A small-molecule ligand and the protein it binds are described below.
Small molecule (SMILES): CC(=O)OC[C@@]1(C)C=Cc2c(c(C)cc3c2[nH]c2cc(O)ccc23)O1

Binding-site contacts:
Ligand atom C18 contacts residue HIS410 of chain 1.A at 4.1 Å.
Ligand atom C10 contacts residue ARG373 of chain 1.A at 3.6 Å.
Ligand atom C01 contacts residue ARG248 of chain 1.A at 4.2 Å.
Ligand atom C05 contacts residue ARG248 of chain 1.A at 3.9 Å.
Ligand atom N24 contacts residue ARG373 of chain 1.A at 3.6 Å.
Ligand atom C07 contacts residue PRO372 of chain 1.A at 3.8 Å (hydrophobic).
Ligand atom C16 contacts residue HIS410 of chain 1.A at 4.5 Å.
Ligand atom C08 contacts residue ARG248 of chain 1.A at 3.7 Å.
Ligand atom C16 contacts residue ARG373 of chain 1.A at 3.4 Å.
Ligand atom C22 contacts residue ARG373 of chain 1.A at 4.5 Å.
Ligand atom O03 contacts residue ARG248 of chain 1.A at 3.5 Å.
Ligand atom C08 contacts residue ARG373 of chain 1.A at 4.4 Å.
Ligand atom C25 contacts residue ARG373 of chain 1.A at 3.6 Å.
Ligand atom C13 contacts residue ARG373 of chain 1.A at 3.4 Å.
Ligand atom C18 contacts residue PRO411 of chain 1.A at 4.4 Å (hydrophobic).
Ligand atom C23 contacts residue ARG373 of chain 1.A at 3.9 Å.
Ligand atom C07 contacts residue ARG373 of chain 1.A at 3.8 Å.
Ligand atom C11 contacts residue ARG373 of chain 1.A at 3.5 Å.
Ligand atom C15 contacts residue HIS410 of chain 1.A at 4.3 Å.
Ligand atom C07 contacts residue VAL371 of chain 1.A at 3.5 Å (hydrophobic).
Ligand atom C02 contacts residue ARG248 of chain 1.A at 3.8 Å.
Ligand atom O04 contacts residue ARG248 of chain 1.A at 4.3 Å.
Ligand atom O12 contacts residue ARG373 of chain 1.A at 4.0 Å.
Ligand atom C06 contacts residue ARG248 of chain 1.A at 4.3 Å.
Ligand atom C14 contacts residue PRO372 of chain 1.A at 4.3 Å (hydrophobic).
Ligand atom C17 contacts residue ARG373 of chain 1.A at 3.9 Å.
Ligand atom C07 contacts residue ARG248 of chain 1.A at 4.2 Å.
Ligand atom C01 contacts residue THR250 of chain 1.A at 4.1 Å.
Ligand atom N24 contacts residue THR250 of chain 1.A at 4.1 Å.
Ligand atom C06 contacts residue ARG373 of chain 1.A at 4.4 Å.
Ligand atom C14 contacts residue ARG373 of chain 1.A at 3.9 Å.
Ligand atom O12 contacts residue PRO372 of chain 1.A at 4.4 Å.
Ligand atom C17 contacts residue HIS410 of chain 1.A at 4.5 Å.
Ligand atom C09 contacts residue ARG373 of chain 1.A at 4.4 Å.
Ligand atom C15 contacts residue ARG373 of chain 1.A at 3.3 Å.

Sequence of chain 1.A:
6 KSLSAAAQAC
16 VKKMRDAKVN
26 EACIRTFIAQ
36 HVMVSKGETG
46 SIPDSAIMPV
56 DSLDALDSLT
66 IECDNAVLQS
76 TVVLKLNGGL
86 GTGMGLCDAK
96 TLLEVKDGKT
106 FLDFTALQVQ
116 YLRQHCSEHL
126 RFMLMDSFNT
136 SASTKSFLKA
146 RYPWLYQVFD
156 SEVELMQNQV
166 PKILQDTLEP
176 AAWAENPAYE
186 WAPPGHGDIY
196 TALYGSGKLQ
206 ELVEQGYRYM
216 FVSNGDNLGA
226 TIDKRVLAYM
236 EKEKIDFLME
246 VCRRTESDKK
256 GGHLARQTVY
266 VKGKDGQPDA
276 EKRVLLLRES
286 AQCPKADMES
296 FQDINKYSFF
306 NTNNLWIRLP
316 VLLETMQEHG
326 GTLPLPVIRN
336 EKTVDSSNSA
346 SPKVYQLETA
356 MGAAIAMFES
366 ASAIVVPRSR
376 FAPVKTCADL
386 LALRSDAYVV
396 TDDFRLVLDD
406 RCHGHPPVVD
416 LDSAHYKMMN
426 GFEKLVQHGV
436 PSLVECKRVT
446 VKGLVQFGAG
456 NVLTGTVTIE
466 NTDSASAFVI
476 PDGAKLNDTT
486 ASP